Sequence of chain 1.E:
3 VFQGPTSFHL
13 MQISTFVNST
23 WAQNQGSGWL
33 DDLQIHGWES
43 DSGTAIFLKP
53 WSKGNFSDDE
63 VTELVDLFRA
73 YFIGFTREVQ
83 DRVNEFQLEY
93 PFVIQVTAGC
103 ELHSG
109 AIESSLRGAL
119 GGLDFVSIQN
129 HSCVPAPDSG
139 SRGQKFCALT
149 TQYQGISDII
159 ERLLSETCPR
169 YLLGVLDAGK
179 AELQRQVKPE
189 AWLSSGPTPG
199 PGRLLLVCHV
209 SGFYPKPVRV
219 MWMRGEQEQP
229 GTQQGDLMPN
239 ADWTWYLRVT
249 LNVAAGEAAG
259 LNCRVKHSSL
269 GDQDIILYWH

Binding-site contacts:
Ligand atom O5 contacts residue ARG168 of chain 1.E at 4.0 Å.
Ligand atom C1 contacts residue GLY172 of chain 1.E at 4.4 Å.
Ligand atom C7 contacts residue PHE58 of chain 1.E at 4.2 Å (hydrophobic).
Ligand atom O7 contacts residue PHE58 of chain 1.E at 3.4 Å.
Ligand atom C8 contacts residue LEU171 of chain 1.E at 3.7 Å (hydrophobic).
Ligand atom C8 contacts residue ARG168 of chain 1.E at 3.7 Å.
Ligand atom C3 contacts residue ASN57 of chain 1.E at 3.7 Å.
Ligand atom C4 contacts residue ARG168 of chain 1.E at 4.2 Å.
Ligand atom O5 contacts residue ARG168 of chain 1.E at 3.4 Å.
Ligand atom C6 contacts residue LEU171 of chain 1.E at 4.2 Å (hydrophobic).
Ligand atom C4 contacts residue ASN57 of chain 1.E at 4.2 Å.
Ligand atom C8 contacts residue ASN57 of chain 1.E at 3.6 Å.
Ligand atom C5 contacts residue ASN57 of chain 1.E at 3.6 Å.
Ligand atom C1 contacts residue ARG168 of chain 1.E at 4.0 Å.
Ligand atom C6 contacts residue ASP175 of chain 1.E at 3.7 Å.
Ligand atom C1 contacts residue ASN57 of chain 1.E at 1.4 Å.
Ligand atom O7 contacts residue ASN57 of chain 1.E at 3.7 Å.
Ligand atom O4 contacts residue ARG168 of chain 1.E at 3.9 Å.
Ligand atom C8 contacts residue GLU62 of chain 1.E at 3.9 Å.
Ligand atom C7 contacts residue ASN57 of chain 1.E at 3.6 Å.
Ligand atom C6 contacts residue ARG168 of chain 1.E at 4.1 Å.
Ligand atom C6 contacts residue ARG168 of chain 1.E at 4.3 Å.
Ligand atom C8 contacts residue PHE58 of chain 1.E at 4.1 Å (hydrophobic).
Ligand atom C1 contacts residue LEU171 of chain 1.E at 4.5 Å (hydrophobic).
Ligand atom C3 contacts residue ARG168 of chain 1.E at 3.8 Å.
Ligand atom O7 contacts residue ARG168 of chain 1.E at 2.7 Å (salt-bridge).
Ligand atom C1 contacts residue ARG168 of chain 1.E at 4.2 Å.
Ligand atom N2 contacts residue ASN57 of chain 1.E at 2.8 Å (h-bond).
Ligand atom C5 contacts residue ARG168 of chain 1.E at 3.8 Å.
Ligand atom C2 contacts residue ASN57 of chain 1.E at 2.4 Å.
Ligand atom C6 contacts residue LEU171 of chain 1.E at 3.6 Å (hydrophobic).
Ligand atom C5 contacts residue ARG168 of chain 1.E at 4.3 Å.
Ligand atom O5 contacts residue ASN57 of chain 1.E at 2.3 Å (h-bond).
Ligand atom C7 contacts residue ARG168 of chain 1.E at 3.6 Å.
Ligand atom O5 contacts residue GLY172 of chain 1.E at 4.2 Å.
Ligand atom O5 contacts residue LEU171 of chain 1.E at 4.2 Å.
Ligand atom C8 contacts residue PRO167 of chain 1.E at 4.2 Å (hydrophobic).

A protein and the small-molecule ligand that binds it are described below.
Small molecule (SMILES): CC(=O)N[C@H]1[C@H](O[C@H]2[C@H](O[C@@H]3O[C@@H](C)[C@@H](O)[C@@H](O)[C@@H]3O)[C@@H](NC(C)=O)CO[C@@H]2CO[C@@H]2O[C@@H](C)[C@@H](O)[C@@H](O)[C@@H]2O)O[C@H](CO)[C@@H](O[C@@H]2O[C@H](CO)[C@@H](O)[C@H](O)[C@@H]2O)[C@@H]1O